The protein below binds the small molecule below.
Small molecule (SMILES): CC(=O)N[C@@H]1[C@@H](O)[C@H](O)[C@@H](CO)O[C@H]1O

Sequence of chain 1.A:
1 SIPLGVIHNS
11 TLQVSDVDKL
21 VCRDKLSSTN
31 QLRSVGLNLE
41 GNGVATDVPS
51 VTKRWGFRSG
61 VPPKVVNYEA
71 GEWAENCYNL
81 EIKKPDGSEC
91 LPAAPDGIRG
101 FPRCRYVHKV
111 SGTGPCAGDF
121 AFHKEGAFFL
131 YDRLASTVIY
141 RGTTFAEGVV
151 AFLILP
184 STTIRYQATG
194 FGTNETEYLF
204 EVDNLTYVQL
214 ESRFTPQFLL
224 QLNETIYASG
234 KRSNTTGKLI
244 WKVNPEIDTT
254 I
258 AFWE

Binding-site contacts:
Ligand atom O5 contacts residue ASN197 of chain 1.A at 2.4 Å (h-bond).
Ligand atom C2 contacts residue ASN197 of chain 1.A at 2.5 Å.
Ligand atom C1 contacts residue ASN197 of chain 1.A at 1.4 Å.
Ligand atom C7 contacts residue ASN197 of chain 1.A at 3.2 Å.
Ligand atom C2 contacts residue GLU198 of chain 1.A at 4.3 Å.
Ligand atom C3 contacts residue GLU198 of chain 1.A at 4.3 Å.
Ligand atom C5 contacts residue ASN197 of chain 1.A at 3.7 Å.
Ligand atom O7 contacts residue ASN197 of chain 1.A at 3.1 Å (h-bond).
Ligand atom C7 contacts residue GLU198 of chain 1.A at 4.2 Å.
Ligand atom N2 contacts residue GLU198 of chain 1.A at 3.4 Å (salt-bridge).
Ligand atom C4 contacts residue ASN197 of chain 1.A at 4.2 Å.
Ligand atom C3 contacts residue ASN197 of chain 1.A at 3.8 Å.
Ligand atom N2 contacts residue ASN197 of chain 1.A at 2.9 Å (h-bond).
Ligand atom C8 contacts residue ASN197 of chain 1.A at 4.4 Å.
Ligand atom C8 contacts residue GLU198 of chain 1.A at 4.0 Å.